The protein below binds the small molecule below.
Small molecule (SMILES): CC(=O)N[C@@H]1[C@@H](O)[C@H](O)[C@@H](CO)O[C@H]1O

Sequence of chain 1.B:
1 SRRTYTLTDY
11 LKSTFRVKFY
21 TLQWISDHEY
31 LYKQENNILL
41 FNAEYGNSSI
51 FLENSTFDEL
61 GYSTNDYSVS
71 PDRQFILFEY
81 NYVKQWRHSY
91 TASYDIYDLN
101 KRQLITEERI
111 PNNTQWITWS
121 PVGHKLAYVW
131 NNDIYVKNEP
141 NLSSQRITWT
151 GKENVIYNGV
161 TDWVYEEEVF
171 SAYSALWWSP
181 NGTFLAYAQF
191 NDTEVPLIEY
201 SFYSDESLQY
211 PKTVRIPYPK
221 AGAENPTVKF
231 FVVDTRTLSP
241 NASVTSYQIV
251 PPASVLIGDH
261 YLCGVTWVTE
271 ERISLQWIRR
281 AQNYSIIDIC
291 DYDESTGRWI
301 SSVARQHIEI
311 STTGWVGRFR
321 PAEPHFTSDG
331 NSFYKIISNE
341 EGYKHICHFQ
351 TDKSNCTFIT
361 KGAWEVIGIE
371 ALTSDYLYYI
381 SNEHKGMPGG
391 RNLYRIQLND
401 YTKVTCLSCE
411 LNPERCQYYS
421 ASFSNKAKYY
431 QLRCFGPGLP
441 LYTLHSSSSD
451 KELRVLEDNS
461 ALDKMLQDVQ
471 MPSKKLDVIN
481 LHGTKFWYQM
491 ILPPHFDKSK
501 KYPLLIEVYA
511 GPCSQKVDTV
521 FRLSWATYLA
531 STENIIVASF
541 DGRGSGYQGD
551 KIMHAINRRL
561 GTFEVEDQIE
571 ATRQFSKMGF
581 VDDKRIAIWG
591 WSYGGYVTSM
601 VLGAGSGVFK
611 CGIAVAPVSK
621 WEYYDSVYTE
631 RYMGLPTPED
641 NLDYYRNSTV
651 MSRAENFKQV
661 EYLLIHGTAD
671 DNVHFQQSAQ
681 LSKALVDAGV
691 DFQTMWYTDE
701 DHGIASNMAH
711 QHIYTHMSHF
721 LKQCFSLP

Binding-site contacts:
Ligand atom O6 contacts residue GLU194 of chain 1.B at 3.1 Å (salt-bridge).
Ligand atom O5 contacts residue ASN191 of chain 1.B at 2.4 Å (h-bond).
Ligand atom C5 contacts residue ASN191 of chain 1.B at 3.7 Å.
Ligand atom C8 contacts residue GLN189 of chain 1.B at 4.3 Å.
Ligand atom C7 contacts residue ILE156 of chain 1.B at 3.8 Å (hydrophobic).
Ligand atom C7 contacts residue GLN189 of chain 1.B at 4.5 Å.
Ligand atom C1 contacts residue ASN191 of chain 1.B at 1.5 Å.
Ligand atom C8 contacts residue ILE156 of chain 1.B at 3.6 Å (hydrophobic).
Ligand atom N2 contacts residue ILE156 of chain 1.B at 3.5 Å.
Ligand atom C2 contacts residue ILE156 of chain 1.B at 4.4 Å (hydrophobic).
Ligand atom O7 contacts residue GLN189 of chain 1.B at 4.0 Å.
Ligand atom C6 contacts residue GLU194 of chain 1.B at 4.3 Å.
Ligand atom O7 contacts residue LYS229 of chain 1.B at 4.4 Å.
Ligand atom C4 contacts residue ASN191 of chain 1.B at 4.2 Å.
Ligand atom O5 contacts residue THR193 of chain 1.B at 3.7 Å.
Ligand atom C2 contacts residue ASN191 of chain 1.B at 2.5 Å.
Ligand atom N2 contacts residue ASN191 of chain 1.B at 2.9 Å (h-bond).
Ligand atom O6 contacts residue THR193 of chain 1.B at 4.0 Å.
Ligand atom C1 contacts residue THR193 of chain 1.B at 3.5 Å.
Ligand atom O7 contacts residue ASN191 of chain 1.B at 3.6 Å.
Ligand atom C5 contacts residue THR193 of chain 1.B at 3.9 Å.
Ligand atom C7 contacts residue ASN191 of chain 1.B at 3.5 Å.
Ligand atom C1 contacts residue ILE156 of chain 1.B at 4.1 Å (hydrophobic).
Ligand atom C3 contacts residue ASN191 of chain 1.B at 3.8 Å.
Ligand atom C8 contacts residue THR150 of chain 1.B at 3.9 Å.